Sequence of chain 1.B:
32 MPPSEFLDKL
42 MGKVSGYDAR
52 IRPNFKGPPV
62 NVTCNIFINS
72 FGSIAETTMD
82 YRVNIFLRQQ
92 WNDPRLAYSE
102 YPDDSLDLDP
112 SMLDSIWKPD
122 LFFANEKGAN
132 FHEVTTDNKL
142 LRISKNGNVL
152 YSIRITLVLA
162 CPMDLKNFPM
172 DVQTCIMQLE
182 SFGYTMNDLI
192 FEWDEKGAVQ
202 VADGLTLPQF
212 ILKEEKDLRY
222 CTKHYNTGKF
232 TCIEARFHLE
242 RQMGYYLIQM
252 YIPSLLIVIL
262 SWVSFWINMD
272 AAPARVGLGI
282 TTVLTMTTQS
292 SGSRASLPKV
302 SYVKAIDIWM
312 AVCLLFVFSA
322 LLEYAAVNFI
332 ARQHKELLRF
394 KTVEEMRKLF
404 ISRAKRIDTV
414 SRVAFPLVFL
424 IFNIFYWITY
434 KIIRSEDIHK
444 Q

Binding-site contacts:
Ligand atom OXT contacts residue ARG89 of chain 1.C at 3.5 Å (salt-bridge).
Ligand atom OXT contacts residue PHE183 of chain 1.B at 4.4 Å.
Ligand atom OXT contacts residue PHE87 of chain 1.C at 3.4 Å.
Ligand atom OXT contacts residue SER153 of chain 1.C at 2.6 Å (h-bond).
Ligand atom N contacts residue PHE231 of chain 1.B at 4.0 Å.
Ligand atom CA contacts residue PHE231 of chain 1.B at 4.2 Å (hydrophobic).
Ligand atom C contacts residue PHE87 of chain 1.C at 3.5 Å (hydrophobic).
Ligand atom N contacts residue PHE87 of chain 1.C at 3.5 Å.
Ligand atom C contacts residue LEU141 of chain 1.C at 4.1 Å (hydrophobic).
Ligand atom O contacts residue PHE231 of chain 1.B at 4.2 Å.
Ligand atom O contacts residue TYR226 of chain 1.B at 3.7 Å.
Ligand atom C contacts residue ARG89 of chain 1.C at 4.2 Å.
Ligand atom O contacts residue ARG89 of chain 1.C at 3.6 Å.
Ligand atom N contacts residue PHE183 of chain 1.B at 3.5 Å (h-bond).
Ligand atom CA contacts residue SER153 of chain 1.C at 4.3 Å.
Ligand atom O contacts residue PHE87 of chain 1.C at 3.9 Å.
Ligand atom O contacts residue THR228 of chain 1.B at 3.0 Å (h-bond).
Ligand atom CA contacts residue PHE87 of chain 1.C at 3.6 Å (hydrophobic).
Ligand atom CA contacts residue LEU141 of chain 1.C at 3.8 Å (hydrophobic).
Ligand atom OXT contacts residue LEU141 of chain 1.C at 4.0 Å.
Ligand atom OXT contacts residue THR228 of chain 1.B at 4.2 Å.
Ligand atom CA contacts residue PHE183 of chain 1.B at 3.3 Å (hydrophobic).
Ligand atom C contacts residue SER153 of chain 1.C at 3.7 Å.
Ligand atom C contacts residue THR228 of chain 1.B at 3.7 Å.
Ligand atom N contacts residue TYR226 of chain 1.B at 3.8 Å.

The small molecule below binds the protein below.
Small molecule (SMILES): NCC(=O)O

Sequence of chain 1.C:
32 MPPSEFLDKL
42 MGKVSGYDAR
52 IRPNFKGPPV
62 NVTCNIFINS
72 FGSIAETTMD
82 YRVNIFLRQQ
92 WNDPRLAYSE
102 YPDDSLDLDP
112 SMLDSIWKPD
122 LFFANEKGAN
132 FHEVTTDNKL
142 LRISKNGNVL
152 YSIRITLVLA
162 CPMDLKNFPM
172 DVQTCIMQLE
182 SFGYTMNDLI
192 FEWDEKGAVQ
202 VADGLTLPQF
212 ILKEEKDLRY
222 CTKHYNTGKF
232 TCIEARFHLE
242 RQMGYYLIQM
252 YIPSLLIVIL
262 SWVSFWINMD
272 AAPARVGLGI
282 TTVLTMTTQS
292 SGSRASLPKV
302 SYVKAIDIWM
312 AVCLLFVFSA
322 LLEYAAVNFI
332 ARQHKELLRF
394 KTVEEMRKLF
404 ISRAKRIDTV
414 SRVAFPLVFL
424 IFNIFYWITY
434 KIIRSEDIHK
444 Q